Binding-site contacts:
Ligand atom O2 contacts residue MET196 of chain 1.B at 3.6 Å.
Ligand atom C6 contacts residue ILE219 of chain 1.B at 4.0 Å (hydrophobic).
Ligand atom C6 contacts residue THR94 of chain 1.B at 3.7 Å.
Ligand atom N3 contacts residue CTN1 of chain 1.P at 0.6 Å (h-bond).
Ligand atom C2 contacts residue GLN165 of chain 1.B at 3.6 Å.
Ligand atom C5 contacts residue CTN1 of chain 1.P at 0.9 Å.
Ligand atom C5 contacts residue ILE220 of chain 1.B at 3.9 Å (hydrophobic).
Ligand atom C4 contacts residue GLN165 of chain 1.B at 3.7 Å.
Ligand atom C5 contacts residue THR94 of chain 1.B at 3.6 Å.
Ligand atom C6 contacts residue GLY95 of chain 1.B at 3.9 Å.
Ligand atom O2 contacts residue GLU195 of chain 1.B at 3.5 Å.
Ligand atom N3 contacts residue PHE194 of chain 1.B at 3.9 Å.
Ligand atom O2 contacts residue GLN165 of chain 1.B at 3.0 Å (h-bond).
Ligand atom C4 contacts residue CTN1 of chain 1.P at 0.8 Å.
Ligand atom C2 contacts residue PHE161 of chain 1.B at 3.8 Å (hydrophobic).
Ligand atom N3 contacts residue PHE161 of chain 1.B at 3.7 Å.
Ligand atom C4 contacts residue GLY95 of chain 1.B at 3.6 Å.
Ligand atom N3 contacts residue GLY95 of chain 1.B at 4.1 Å.
Ligand atom C6 contacts residue CTN1 of chain 1.P at 0.8 Å.
Ligand atom N1 contacts residue GOL1 of chain 1.R at 3.1 Å (h-bond).
Ligand atom N4 contacts residue ILE220 of chain 1.B at 3.1 Å.
Ligand atom O2 contacts residue PHE194 of chain 1.B at 3.9 Å.
Ligand atom C6 contacts residue THR93 of chain 1.B at 3.8 Å.
Ligand atom C2 contacts residue PHE194 of chain 1.B at 3.8 Å (hydrophobic).
Ligand atom C5 contacts residue GLY95 of chain 1.B at 3.4 Å.
Ligand atom N4 contacts residue GLN165 of chain 1.B at 3.6 Å.
Ligand atom C2 contacts residue GOL1 of chain 1.R at 4.0 Å.
Ligand atom C6 contacts residue GOL1 of chain 1.R at 3.8 Å.
Ligand atom N1 contacts residue CTN1 of chain 1.P at 0.6 Å (h-bond).
Ligand atom O2 contacts residue CTN1 of chain 1.P at 0.4 Å (h-bond).
Ligand atom N4 contacts residue CTN1 of chain 1.P at 0.9 Å (h-bond).
Ligand atom O2 contacts residue PHE161 of chain 1.B at 3.9 Å.
Ligand atom N3 contacts residue GLN165 of chain 1.B at 2.8 Å (h-bond).
Ligand atom O2 contacts residue GOL1 of chain 1.R at 3.9 Å.
Ligand atom C4 contacts residue PHE161 of chain 1.B at 3.9 Å (hydrophobic).
Ligand atom N4 contacts residue ARG167 of chain 1.B at 2.9 Å (salt-bridge).
Ligand atom C2 contacts residue CTN1 of chain 1.P at 0.5 Å.
Ligand atom N1 contacts residue THR93 of chain 1.B at 3.9 Å.
Ligand atom N4 contacts residue GLY95 of chain 1.B at 3.6 Å.
Ligand atom C4 contacts residue ARG167 of chain 1.B at 3.8 Å.

The small molecule below binds the protein below.
Small molecule (SMILES): Nc1ccnc(=O)[nH]1

Sequence of chain 1.B:
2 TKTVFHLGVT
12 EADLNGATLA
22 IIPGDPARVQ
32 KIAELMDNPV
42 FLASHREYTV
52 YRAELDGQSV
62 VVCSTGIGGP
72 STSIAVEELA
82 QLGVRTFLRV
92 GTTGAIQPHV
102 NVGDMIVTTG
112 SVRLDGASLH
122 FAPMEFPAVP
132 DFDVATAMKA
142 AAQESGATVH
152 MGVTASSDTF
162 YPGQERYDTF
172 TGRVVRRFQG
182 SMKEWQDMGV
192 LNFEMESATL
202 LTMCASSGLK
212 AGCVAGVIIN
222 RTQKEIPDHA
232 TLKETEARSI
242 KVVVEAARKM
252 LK